The small molecule below binds the protein below.
Small molecule (SMILES): CC(=O)N[C@@H]1[C@@H](O)[C@H](O)[C@@H](CO)O[C@H]1O

Sequence of chain 1.A:
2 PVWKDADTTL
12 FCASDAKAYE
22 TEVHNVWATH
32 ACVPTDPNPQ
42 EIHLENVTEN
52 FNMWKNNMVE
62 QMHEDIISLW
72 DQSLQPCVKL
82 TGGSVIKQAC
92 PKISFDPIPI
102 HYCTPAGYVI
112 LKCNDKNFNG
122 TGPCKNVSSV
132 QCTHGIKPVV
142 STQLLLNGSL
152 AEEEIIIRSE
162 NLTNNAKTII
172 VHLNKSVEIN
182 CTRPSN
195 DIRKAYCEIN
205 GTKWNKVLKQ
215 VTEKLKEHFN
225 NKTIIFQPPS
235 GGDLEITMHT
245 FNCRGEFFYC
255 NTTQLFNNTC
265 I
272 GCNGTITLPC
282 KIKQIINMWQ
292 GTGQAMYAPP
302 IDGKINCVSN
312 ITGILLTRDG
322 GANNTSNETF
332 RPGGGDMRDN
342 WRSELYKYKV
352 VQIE

Binding-site contacts:
Ligand atom O7 contacts residue MET242 of chain 1.A at 4.2 Å.
Ligand atom C7 contacts residue MET242 of chain 1.A at 4.2 Å (hydrophobic).
Ligand atom O6 contacts residue THR257 of chain 1.A at 4.3 Å.
Ligand atom N2 contacts residue THR257 of chain 1.A at 4.3 Å.
Ligand atom O5 contacts residue ASN255 of chain 1.A at 2.4 Å (h-bond).
Ligand atom C7 contacts residue ASN255 of chain 1.A at 3.4 Å.
Ligand atom C2 contacts residue THR257 of chain 1.A at 4.0 Å.
Ligand atom C1 contacts residue THR257 of chain 1.A at 3.1 Å.
Ligand atom C3 contacts residue ASN255 of chain 1.A at 3.8 Å.
Ligand atom C2 contacts residue ASN255 of chain 1.A at 2.5 Å.
Ligand atom C1 contacts residue ASN255 of chain 1.A at 1.4 Å.
Ligand atom C8 contacts residue THR241 of chain 1.A at 4.0 Å.
Ligand atom C5 contacts residue THR257 of chain 1.A at 3.6 Å.
Ligand atom C4 contacts residue ASN255 of chain 1.A at 4.2 Å.
Ligand atom C8 contacts residue ASN255 of chain 1.A at 4.5 Å.
Ligand atom O7 contacts residue ASN255 of chain 1.A at 3.4 Å (h-bond).
Ligand atom C3 contacts residue THR257 of chain 1.A at 4.2 Å.
Ligand atom O5 contacts residue THR257 of chain 1.A at 3.5 Å (h-bond).
Ligand atom C8 contacts residue MET242 of chain 1.A at 4.0 Å (hydrophobic).
Ligand atom C5 contacts residue ASN255 of chain 1.A at 3.7 Å.
Ligand atom N2 contacts residue ASN255 of chain 1.A at 2.9 Å (h-bond).